Sequence of chain 29.E:
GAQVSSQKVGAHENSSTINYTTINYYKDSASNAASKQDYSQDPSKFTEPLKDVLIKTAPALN

Binding-site contacts:
Ligand atom OE1 contacts residue VAL4 of chain 29.E at 3.5 Å.
Ligand atom CA contacts residue VAL4 of chain 29.E at 3.5 Å (hydrophobic).
Ligand atom CB contacts residue ALA2 of chain 29.E at 4.3 Å (hydrophobic).
Ligand atom C contacts residue ALA2 of chain 29.E at 3.7 Å (hydrophobic).
Ligand atom O contacts residue ALA2 of chain 29.E at 3.9 Å.
Ligand atom CB contacts residue ALA2 of chain 29.E at 3.4 Å (hydrophobic).
Ligand atom O contacts residue SER6 of chain 29.E at 4.1 Å.
Ligand atom CB contacts residue GLN3 of chain 29.E at 3.4 Å.
Ligand atom N contacts residue VAL4 of chain 29.E at 3.0 Å (h-bond).
Ligand atom C contacts residue VAL4 of chain 29.E at 4.2 Å (hydrophobic).
Ligand atom CB contacts residue VAL4 of chain 29.E at 4.5 Å (hydrophobic).
Ligand atom CA contacts residue ALA2 of chain 29.E at 4.0 Å (hydrophobic).
Ligand atom O contacts residue SER5 of chain 29.E at 3.8 Å.
Ligand atom OE2 contacts residue VAL4 of chain 29.E at 3.6 Å.
Ligand atom N contacts residue ALA2 of chain 29.E at 3.0 Å (h-bond).
Ligand atom O contacts residue VAL4 of chain 29.E at 2.9 Å (h-bond).
Ligand atom C contacts residue VAL4 of chain 29.E at 4.0 Å (hydrophobic).
Ligand atom CG2 contacts residue GLN3 of chain 29.E at 3.4 Å.
Ligand atom C contacts residue ALA2 of chain 29.E at 4.3 Å (hydrophobic).
Ligand atom CA contacts residue GLN3 of chain 29.E at 4.2 Å.
Ligand atom OE1 contacts residue ASN25 of chain 29.E at 4.4 Å.
Ligand atom CB contacts residue GLN3 of chain 29.E at 4.4 Å.
Ligand atom O contacts residue GLN3 of chain 29.E at 3.1 Å (h-bond).
Ligand atom CG2 contacts residue SER5 of chain 29.E at 3.7 Å.
Ligand atom OG contacts residue GLN3 of chain 29.E at 3.3 Å (h-bond).
Ligand atom CA contacts residue ALA2 of chain 29.E at 3.5 Å (hydrophobic).
Ligand atom CD contacts residue VAL4 of chain 29.E at 3.8 Å (hydrophobic).
Ligand atom CG2 contacts residue VAL4 of chain 29.E at 3.8 Å (hydrophobic).
Ligand atom C contacts residue VAL4 of chain 29.E at 3.6 Å (hydrophobic).
Ligand atom C contacts residue GLN3 of chain 29.E at 3.9 Å.
Ligand atom CA contacts residue VAL4 of chain 29.E at 4.0 Å (hydrophobic).
Ligand atom CB contacts residue VAL4 of chain 29.E at 4.3 Å (hydrophobic).
Ligand atom CG2 contacts residue ALA2 of chain 29.E at 4.0 Å (hydrophobic).
Ligand atom CG1 contacts residue GLN3 of chain 29.E at 4.1 Å.
Ligand atom O contacts residue VAL4 of chain 29.E at 3.8 Å.

A protein and the small-molecule ligand that binds it are described below.
Small molecule (SMILES): CC[C@H](C)[C@H](N)C(=O)N[C@@H](CO)C(=O)N[C@@H](CCC(=O)O)C(=O)N[C@H](C=O)C(C)C